The small molecule below binds the protein below.
Small molecule (SMILES): C[C@@H](O)[C@@H](C)O

Sequence of chain 8.C:
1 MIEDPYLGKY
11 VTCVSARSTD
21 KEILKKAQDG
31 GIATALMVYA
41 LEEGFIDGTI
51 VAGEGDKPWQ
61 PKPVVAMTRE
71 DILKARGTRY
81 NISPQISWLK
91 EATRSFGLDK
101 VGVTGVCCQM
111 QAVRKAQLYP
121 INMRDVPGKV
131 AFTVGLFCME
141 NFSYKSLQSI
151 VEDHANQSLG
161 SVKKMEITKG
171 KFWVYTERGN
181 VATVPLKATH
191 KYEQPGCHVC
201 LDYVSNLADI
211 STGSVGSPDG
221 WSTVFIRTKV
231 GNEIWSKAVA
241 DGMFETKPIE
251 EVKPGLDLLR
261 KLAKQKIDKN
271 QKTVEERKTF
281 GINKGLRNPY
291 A

Sequence of chain 8.B:
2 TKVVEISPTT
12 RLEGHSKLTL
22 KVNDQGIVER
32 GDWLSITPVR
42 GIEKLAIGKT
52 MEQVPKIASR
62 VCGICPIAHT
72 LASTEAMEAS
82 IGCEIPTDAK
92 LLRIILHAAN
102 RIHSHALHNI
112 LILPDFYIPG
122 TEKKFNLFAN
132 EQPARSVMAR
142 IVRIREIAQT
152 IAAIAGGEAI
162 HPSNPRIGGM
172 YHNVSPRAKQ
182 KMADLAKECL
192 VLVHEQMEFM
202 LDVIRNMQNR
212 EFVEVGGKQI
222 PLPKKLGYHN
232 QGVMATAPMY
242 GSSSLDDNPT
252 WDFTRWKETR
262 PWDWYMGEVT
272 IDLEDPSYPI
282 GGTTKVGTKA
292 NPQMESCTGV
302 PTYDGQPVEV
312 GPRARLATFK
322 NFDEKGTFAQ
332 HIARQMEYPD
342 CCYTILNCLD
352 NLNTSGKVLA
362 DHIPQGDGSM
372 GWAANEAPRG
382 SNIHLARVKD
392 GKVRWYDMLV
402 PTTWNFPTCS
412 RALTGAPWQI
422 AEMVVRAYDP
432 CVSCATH

Binding-site contacts:
Ligand atom C2 contacts residue ASP125 of chain 8.C at 3.9 Å.
Ligand atom C2 contacts residue GLU133 of chain 8.A at 4.0 Å.
Ligand atom C3 contacts residue ASP23 of chain 8.A at 4.5 Å.
Ligand atom C1 contacts residue ASP23 of chain 8.A at 4.5 Å.
Ligand atom C1 contacts residue GLU147 of chain 8.B at 4.2 Å.
Ligand atom O5 contacts residue PRO132 of chain 8.A at 4.3 Å.
Ligand atom C4 contacts residue PRO132 of chain 8.A at 4.0 Å (hydrophobic).
Ligand atom C1 contacts residue ASP125 of chain 8.C at 4.2 Å.
Ligand atom O5 contacts residue ASP23 of chain 8.A at 4.1 Å.
Ligand atom C4 contacts residue ASP23 of chain 8.A at 3.3 Å.
Ligand atom O5 contacts residue ARG124 of chain 8.C at 4.2 Å.
Ligand atom C3 contacts residue GLU133 of chain 8.A at 4.0 Å.
Ligand atom C4 contacts residue ASN24 of chain 8.A at 3.9 Å.
Ligand atom O5 contacts residue GLU133 of chain 8.A at 3.7 Å.
Ligand atom O5 contacts residue ASP125 of chain 8.C at 4.3 Å.
Ligand atom C1 contacts residue ASN25 of chain 8.A at 4.1 Å.

Sequence of chain 8.A:
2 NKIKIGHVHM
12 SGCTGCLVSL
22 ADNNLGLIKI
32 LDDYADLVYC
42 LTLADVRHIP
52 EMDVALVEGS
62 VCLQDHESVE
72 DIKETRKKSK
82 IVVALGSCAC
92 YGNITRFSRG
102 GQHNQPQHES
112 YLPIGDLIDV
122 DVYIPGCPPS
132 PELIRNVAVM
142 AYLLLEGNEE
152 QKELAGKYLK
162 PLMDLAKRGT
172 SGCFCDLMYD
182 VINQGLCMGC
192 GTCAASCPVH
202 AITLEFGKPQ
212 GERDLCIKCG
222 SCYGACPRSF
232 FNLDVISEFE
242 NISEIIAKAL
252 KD